Sequence of chain 1.C:
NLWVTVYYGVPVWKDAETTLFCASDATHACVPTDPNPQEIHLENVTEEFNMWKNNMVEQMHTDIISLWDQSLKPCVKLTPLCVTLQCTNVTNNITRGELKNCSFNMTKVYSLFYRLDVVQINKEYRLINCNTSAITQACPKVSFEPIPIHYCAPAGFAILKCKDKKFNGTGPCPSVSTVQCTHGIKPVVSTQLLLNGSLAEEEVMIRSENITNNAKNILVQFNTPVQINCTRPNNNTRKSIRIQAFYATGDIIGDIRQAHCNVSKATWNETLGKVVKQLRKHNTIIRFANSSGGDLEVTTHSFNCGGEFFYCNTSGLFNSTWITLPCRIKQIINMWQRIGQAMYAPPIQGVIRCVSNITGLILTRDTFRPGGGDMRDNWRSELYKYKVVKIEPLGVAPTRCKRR

Sequence of chain 1.I:
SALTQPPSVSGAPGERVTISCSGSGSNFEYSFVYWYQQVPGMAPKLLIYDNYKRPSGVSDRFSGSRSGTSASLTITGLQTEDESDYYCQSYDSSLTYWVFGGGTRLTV

This small molecule binds to this protein.
Small molecule (SMILES): CC(=O)N[C@@H]1[C@@H](O)[C@H](O)[C@@H](CO)O[C@H]1O

Binding-site contacts:
Ligand atom O3 contacts residue GLU30 of chain 1.I at 3.2 Å (salt-bridge).
Ligand atom O7 contacts residue GLY335 of chain 1.C at 4.2 Å.
Ligand atom C7 contacts residue GLY335 of chain 1.C at 4.2 Å.
Ligand atom C2 contacts residue ASN332 of chain 1.C at 2.4 Å.
Ligand atom C7 contacts residue GLU30 of chain 1.I at 4.3 Å.
Ligand atom O4 contacts residue GLU30 of chain 1.I at 4.2 Å.
Ligand atom C2 contacts residue ASN355 of chain 1.C at 4.4 Å.
Ligand atom C7 contacts residue SER333 of chain 1.C at 3.6 Å.
Ligand atom O7 contacts residue GLU30 of chain 1.I at 4.2 Å.
Ligand atom C3 contacts residue ASN332 of chain 1.C at 3.8 Å.
Ligand atom C6 contacts residue SER357 of chain 1.C at 3.4 Å.
Ligand atom C1 contacts residue ASN332 of chain 1.C at 1.4 Å.
Ligand atom O5 contacts residue ASN332 of chain 1.C at 2.4 Å (h-bond).
Ligand atom O7 contacts residue SER333 of chain 1.C at 2.9 Å (h-bond).
Ligand atom O3 contacts residue ASN355 of chain 1.C at 4.3 Å.
Ligand atom C8 contacts residue GLY335 of chain 1.C at 3.4 Å.
Ligand atom O5 contacts residue SER357 of chain 1.C at 2.6 Å (h-bond).
Ligand atom O7 contacts residue ASN332 of chain 1.C at 3.5 Å (h-bond).
Ligand atom C8 contacts residue THR341 of chain 1.C at 3.5 Å.
Ligand atom C4 contacts residue SER357 of chain 1.C at 4.0 Å.
Ligand atom C5 contacts residue ASN332 of chain 1.C at 3.7 Å.
Ligand atom C3 contacts residue GLU30 of chain 1.I at 3.7 Å.
Ligand atom C7 contacts residue ASN332 of chain 1.C at 3.2 Å.
Ligand atom C5 contacts residue SER357 of chain 1.C at 3.4 Å.
Ligand atom C1 contacts residue SER357 of chain 1.C at 3.5 Å.
Ligand atom C2 contacts residue SER357 of chain 1.C at 3.8 Å.
Ligand atom C7 contacts residue SER334 of chain 1.C at 3.7 Å.
Ligand atom C4 contacts residue ASN332 of chain 1.C at 4.2 Å.
Ligand atom O6 contacts residue ASN332 of chain 1.C at 4.4 Å.
Ligand atom N2 contacts residue ASN332 of chain 1.C at 2.8 Å (h-bond).
Ligand atom C8 contacts residue SER333 of chain 1.C at 3.4 Å.
Ligand atom C8 contacts residue SER334 of chain 1.C at 3.3 Å.
Ligand atom O6 contacts residue SER357 of chain 1.C at 3.7 Å.
Ligand atom O7 contacts residue SER334 of chain 1.C at 3.3 Å (h-bond).
Ligand atom C8 contacts residue ASN332 of chain 1.C at 3.6 Å.